Sequence of chain 1.A:
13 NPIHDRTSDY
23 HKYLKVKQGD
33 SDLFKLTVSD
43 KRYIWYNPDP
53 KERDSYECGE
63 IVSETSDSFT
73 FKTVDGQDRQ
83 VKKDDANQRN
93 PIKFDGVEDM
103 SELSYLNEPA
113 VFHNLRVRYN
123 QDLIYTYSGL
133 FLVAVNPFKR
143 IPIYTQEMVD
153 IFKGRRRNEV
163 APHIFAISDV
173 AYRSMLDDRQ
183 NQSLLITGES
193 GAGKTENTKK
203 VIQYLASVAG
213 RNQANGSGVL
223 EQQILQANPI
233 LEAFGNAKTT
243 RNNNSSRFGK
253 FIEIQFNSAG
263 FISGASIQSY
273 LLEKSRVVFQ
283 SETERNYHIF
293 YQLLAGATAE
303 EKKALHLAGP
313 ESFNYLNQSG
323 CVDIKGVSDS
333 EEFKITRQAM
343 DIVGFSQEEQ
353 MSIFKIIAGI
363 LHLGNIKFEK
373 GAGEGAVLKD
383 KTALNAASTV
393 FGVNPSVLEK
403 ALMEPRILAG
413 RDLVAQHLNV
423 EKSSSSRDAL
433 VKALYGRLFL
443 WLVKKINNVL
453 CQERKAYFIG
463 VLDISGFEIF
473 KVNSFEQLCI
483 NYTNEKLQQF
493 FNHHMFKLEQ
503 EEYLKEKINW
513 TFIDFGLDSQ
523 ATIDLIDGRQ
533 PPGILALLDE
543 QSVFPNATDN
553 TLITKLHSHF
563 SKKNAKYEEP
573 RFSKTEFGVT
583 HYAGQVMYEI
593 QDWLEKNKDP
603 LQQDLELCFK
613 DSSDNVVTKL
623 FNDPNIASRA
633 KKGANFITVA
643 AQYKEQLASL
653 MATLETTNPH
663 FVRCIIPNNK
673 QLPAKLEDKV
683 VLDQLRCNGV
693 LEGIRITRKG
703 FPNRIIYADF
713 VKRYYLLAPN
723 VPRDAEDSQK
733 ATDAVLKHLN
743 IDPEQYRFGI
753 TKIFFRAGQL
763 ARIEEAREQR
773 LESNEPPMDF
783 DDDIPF

Binding-site contacts:
Ligand atom CD1 contacts residue ARG439 of chain 1.A at 4.0 Å.
Ligand atom BR14 contacts residue ASP601 of chain 1.A at 3.7 Å.
Ligand atom BR14 contacts residue LEU603 of chain 1.A at 4.0 Å.
Ligand atom BR13 contacts residue ARG439 of chain 1.A at 3.5 Å.
Ligand atom C7 contacts residue GLY438 of chain 1.A at 3.9 Å.
Ligand atom BR13 contacts residue SER630 of chain 1.A at 3.4 Å.
Ligand atom CR contacts residue ALA435 of chain 1.A at 3.5 Å (hydrophobic).
Ligand atom BR19 contacts residue GLY438 of chain 1.A at 4.0 Å.
Ligand atom C3 contacts residue ARG439 of chain 1.A at 3.4 Å.
Ligand atom C3 contacts residue ASP601 of chain 1.A at 4.2 Å.
Ligand atom BR17 contacts residue ILE628 of chain 1.A at 2.6 Å.
Ligand atom CH contacts residue ALA435 of chain 1.A at 3.4 Å (hydrophobic).
Ligand atom CE2 contacts residue ARG439 of chain 1.A at 3.2 Å.
Ligand atom CG contacts residue ARG439 of chain 1.A at 3.7 Å.
Ligand atom BR17 contacts residue ARG439 of chain 1.A at 4.1 Å.
Ligand atom BR18 contacts residue LEU442 of chain 1.A at 2.9 Å.
Ligand atom CR contacts residue ARG439 of chain 1.A at 4.1 Å.
Ligand atom C8 contacts residue GLY438 of chain 1.A at 4.0 Å.
Ligand atom C7 contacts residue LYS276 of chain 1.A at 3.9 Å.
Ligand atom BR17 contacts residue LEU442 of chain 1.A at 3.5 Å.
Ligand atom CH contacts residue ARG439 of chain 1.A at 4.0 Å.
Ligand atom N11 contacts residue LYS276 of chain 1.A at 3.5 Å.
Ligand atom CH contacts residue ASP601 of chain 1.A at 3.6 Å.
Ligand atom N11 contacts residue GLY438 of chain 1.A at 4.0 Å.
Ligand atom O contacts residue ALA435 of chain 1.A at 2.8 Å.
Ligand atom BR18 contacts residue GLY438 of chain 1.A at 4.2 Å.
Ligand atom C9 contacts residue ARG439 of chain 1.A at 4.2 Å.
Ligand atom O contacts residue ASP601 of chain 1.A at 4.0 Å.
Ligand atom BR14 contacts residue ALA431 of chain 1.A at 3.9 Å.
Ligand atom O contacts residue LYS276 of chain 1.A at 3.0 Å (salt-bridge).
Ligand atom C9 contacts residue ILE628 of chain 1.A at 4.3 Å (hydrophobic).
Ligand atom CR contacts residue LYS276 of chain 1.A at 4.1 Å.
Ligand atom BR19 contacts residue LYS276 of chain 1.A at 3.3 Å.
Ligand atom BR14 contacts residue ALA435 of chain 1.A at 2.9 Å.
Ligand atom CD2 contacts residue ILE628 of chain 1.A at 4.2 Å (hydrophobic).
Ligand atom CD2 contacts residue ARG439 of chain 1.A at 3.6 Å.
Ligand atom O contacts residue LYS434 of chain 1.A at 3.9 Å.
Ligand atom CR contacts residue ASP601 of chain 1.A at 3.9 Å.
Ligand atom BR13 contacts residue ALA629 of chain 1.A at 3.0 Å.
Ligand atom BR13 contacts residue ARG631 of chain 1.A at 3.8 Å.

A protein and the small-molecule ligand that binds it are described below.
Small molecule (SMILES): Oc1c(Br)cc(Br)cc1-c1[nH]c(Br)c(Br)c1Br